Sequence of chain 1.C:
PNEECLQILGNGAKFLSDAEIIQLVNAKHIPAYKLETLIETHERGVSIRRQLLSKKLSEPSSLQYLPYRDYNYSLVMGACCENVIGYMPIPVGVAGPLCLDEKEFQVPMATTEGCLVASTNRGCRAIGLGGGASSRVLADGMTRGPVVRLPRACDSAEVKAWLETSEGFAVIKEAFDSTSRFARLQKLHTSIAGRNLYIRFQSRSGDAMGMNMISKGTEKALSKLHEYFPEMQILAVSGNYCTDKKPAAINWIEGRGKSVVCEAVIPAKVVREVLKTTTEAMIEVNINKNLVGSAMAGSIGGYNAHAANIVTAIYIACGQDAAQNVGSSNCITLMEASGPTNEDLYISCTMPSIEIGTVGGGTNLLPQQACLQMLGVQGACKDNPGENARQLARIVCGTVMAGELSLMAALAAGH

This small molecule binds to this protein.
Small molecule (SMILES): CC(C)c1c(S(=O)(=O)Nc2ccc(C(N)=O)cc2)c(-c2ccc(F)cc2)c(-c2ccc(F)cc2)n1CC[C@@H](O)C[C@@H](O)CC(=O)O

Binding-site contacts:
Ligand atom C22 contacts residue LEU423 of chain 1.D at 3.8 Å (hydrophobic).
Ligand atom O4 contacts residue LYS257 of chain 1.C at 3.0 Å (salt-bridge).
Ligand atom C36 contacts residue SER250 of chain 1.C at 3.3 Å.
Ligand atom C1 contacts residue LEU419 of chain 1.D at 3.8 Å (hydrophobic).
Ligand atom F2 contacts residue HIS427 of chain 1.D at 2.9 Å.
Ligand atom C11 contacts residue ASP256 of chain 1.C at 3.6 Å.
Ligand atom O5 contacts residue ASN224 of chain 1.C at 3.0 Å (h-bond).
Ligand atom C9 contacts residue GLU125 of chain 1.D at 3.9 Å.
Ligand atom O4 contacts residue ASN321 of chain 1.D at 3.1 Å (h-bond).
Ligand atom O7 contacts residue SER250 of chain 1.C at 3.3 Å (h-bond).
Ligand atom C30 contacts residue ARG156 of chain 1.C at 3.4 Å.
Ligand atom C35 contacts residue LYS258 of chain 1.C at 3.7 Å.
Ligand atom O6 contacts residue LYS301 of chain 1.D at 3.3 Å (salt-bridge).
Ligand atom C22 contacts residue ALA422 of chain 1.D at 3.4 Å (hydrophobic).
Ligand atom C36 contacts residue LYS301 of chain 1.D at 3.3 Å.
Ligand atom O1 contacts residue SER131 of chain 1.D at 3.7 Å.
Ligand atom C25 contacts residue LEU419 of chain 1.D at 3.8 Å (hydrophobic).
Ligand atom C35 contacts residue ALA317 of chain 1.D at 3.2 Å (hydrophobic).
Ligand atom O4 contacts residue GLU125 of chain 1.D at 2.8 Å (salt-bridge).
Ligand atom O6 contacts residue SER250 of chain 1.C at 2.5 Å (h-bond).
Ligand atom F1 contacts residue ARG156 of chain 1.C at 2.8 Å.
Ligand atom O6 contacts residue ASN252 of chain 1.C at 3.8 Å.
Ligand atom C10 contacts residue ASP256 of chain 1.C at 3.5 Å.
Ligand atom F1 contacts residue VAL249 of chain 1.C at 3.3 Å.
Ligand atom C7 contacts residue GLU125 of chain 1.D at 3.6 Å.
Ligand atom C25 contacts residue ALA422 of chain 1.D at 3.5 Å (hydrophobic).
Ligand atom O6 contacts residue ARG156 of chain 1.C at 3.4 Å (salt-bridge).
Ligand atom O3 contacts residue ASP256 of chain 1.C at 2.8 Å (salt-bridge).
Ligand atom C30 contacts residue VAL249 of chain 1.C at 3.6 Å (hydrophobic).
Ligand atom O2 contacts residue ALA422 of chain 1.D at 3.3 Å.
Ligand atom F2 contacts residue ALA422 of chain 1.D at 3.7 Å.
Ligand atom C26 contacts residue CYS127 of chain 1.D at 3.6 Å (hydrophobic).
Ligand atom C13 contacts residue GLY126 of chain 1.D at 3.2 Å.
Ligand atom O3 contacts residue ARG156 of chain 1.C at 3.0 Å (salt-bridge).
Ligand atom O6 contacts residue LYS258 of chain 1.C at 3.2 Å (salt-bridge).
Ligand atom C23 contacts residue CYS127 of chain 1.D at 3.5 Å (hydrophobic).
Ligand atom C24 contacts residue ARG156 of chain 1.C at 3.8 Å.
Ligand atom O7 contacts residue LYS301 of chain 1.D at 2.7 Å (salt-bridge).
Ligand atom C36 contacts residue LYS258 of chain 1.C at 3.4 Å.
Ligand atom C36 contacts residue ALA317 of chain 1.D at 3.6 Å (hydrophobic).

Sequence of chain 1.D:
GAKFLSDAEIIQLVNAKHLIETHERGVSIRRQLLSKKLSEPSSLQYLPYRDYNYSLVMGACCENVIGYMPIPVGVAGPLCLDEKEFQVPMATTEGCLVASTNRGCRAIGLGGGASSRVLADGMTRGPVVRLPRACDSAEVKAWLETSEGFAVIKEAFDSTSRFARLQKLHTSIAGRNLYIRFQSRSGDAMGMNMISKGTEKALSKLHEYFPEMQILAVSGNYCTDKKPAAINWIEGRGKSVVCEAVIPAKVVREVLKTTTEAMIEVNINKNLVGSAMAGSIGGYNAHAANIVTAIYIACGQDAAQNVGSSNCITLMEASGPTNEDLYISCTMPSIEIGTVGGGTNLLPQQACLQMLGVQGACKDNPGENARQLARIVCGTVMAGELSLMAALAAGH